Sequence of chain 1.B:
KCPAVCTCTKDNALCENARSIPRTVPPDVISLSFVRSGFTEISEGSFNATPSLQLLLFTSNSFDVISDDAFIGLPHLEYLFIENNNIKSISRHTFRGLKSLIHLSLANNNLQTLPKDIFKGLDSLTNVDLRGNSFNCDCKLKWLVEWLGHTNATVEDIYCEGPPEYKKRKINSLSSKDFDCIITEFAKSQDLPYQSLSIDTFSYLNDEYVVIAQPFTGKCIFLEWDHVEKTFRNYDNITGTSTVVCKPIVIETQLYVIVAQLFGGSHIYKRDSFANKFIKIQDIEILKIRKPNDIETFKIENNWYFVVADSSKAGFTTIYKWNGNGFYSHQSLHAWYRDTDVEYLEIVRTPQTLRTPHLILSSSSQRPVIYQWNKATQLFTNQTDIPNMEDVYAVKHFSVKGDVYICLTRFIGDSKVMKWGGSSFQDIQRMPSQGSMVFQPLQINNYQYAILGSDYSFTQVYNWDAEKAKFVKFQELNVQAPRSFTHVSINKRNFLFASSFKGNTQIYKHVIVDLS

Binding-site contacts:
Ligand atom N2 contacts residue ASN391 of chain 1.B at 3.1 Å (h-bond).
Ligand atom O5 contacts residue ASN391 of chain 1.B at 2.2 Å (h-bond).
Ligand atom C5 contacts residue ASN391 of chain 1.B at 3.5 Å.
Ligand atom C7 contacts residue ASN391 of chain 1.B at 3.7 Å.
Ligand atom O6 contacts residue ASN391 of chain 1.B at 4.1 Å.
Ligand atom O5 contacts residue THR390 of chain 1.B at 4.4 Å.
Ligand atom O7 contacts residue ASN391 of chain 1.B at 3.8 Å.
Ligand atom C1 contacts residue ASN391 of chain 1.B at 1.4 Å.
Ligand atom C3 contacts residue ASN391 of chain 1.B at 3.9 Å.
Ligand atom C2 contacts residue ASN391 of chain 1.B at 2.6 Å.
Ligand atom O6 contacts residue ASN383 of chain 1.B at 4.2 Å.
Ligand atom C4 contacts residue ASN391 of chain 1.B at 4.2 Å.

The small molecule below binds the protein below.
Small molecule (SMILES): CC(=O)N[C@@H]1[C@@H](O)[C@H](O)[C@@H](CO)O[C@H]1O